Binding-site contacts:
Ligand atom C5 contacts residue LEU253 of chain 11.E at 3.8 Å (hydrophobic).
Ligand atom C8 contacts residue LEU253 of chain 11.E at 3.7 Å (hydrophobic).
Ligand atom C22 contacts residue LEU253 of chain 11.E at 3.4 Å (hydrophobic).
Ligand atom C20 contacts residue LEU253 of chain 11.E at 3.9 Å (hydrophobic).
Ligand atom C2 contacts residue ALA314 of chain 11.E at 3.8 Å (hydrophobic).
Ligand atom C19 contacts residue ASN256 of chain 11.E at 3.8 Å.
Ligand atom C18 contacts residue VAL313 of chain 11.E at 3.3 Å (hydrophobic).
Ligand atom C1 contacts residue LEU253 of chain 11.E at 3.4 Å (hydrophobic).
Ligand atom C18 contacts residue MET257 of chain 11.E at 3.5 Å (hydrophobic).
Ligand atom C18 contacts residue VAL181 of chain 11.D at 3.8 Å (hydrophobic).
Ligand atom C4 contacts residue ILE368 of chain 11.E at 3.3 Å (hydrophobic).
Ligand atom C9 contacts residue LEU253 of chain 11.E at 3.8 Å (hydrophobic).
Ligand atom C16 contacts residue LYS350 of chain 11.E at 3.4 Å.
Ligand atom O6 contacts residue VAL181 of chain 11.D at 3.1 Å.
Ligand atom C3 contacts residue LEU253 of chain 11.E at 3.6 Å (hydrophobic).
Ligand atom S1 contacts residue SER178 of chain 11.D at 3.1 Å.
Ligand atom C4 contacts residue VAL236 of chain 11.E at 3.8 Å (hydrophobic).
Ligand atom C6 contacts residue CYS239 of chain 11.E at 3.8 Å (hydrophobic).
Ligand atom C3 contacts residue CYS239 of chain 11.E at 3.7 Å (hydrophobic).
Ligand atom C6 contacts residue LEU240 of chain 11.E at 3.7 Å (hydrophobic).
Ligand atom O5 contacts residue THR179 of chain 11.D at 3.9 Å.
Ligand atom C7 contacts residue ALA248 of chain 11.E at 3.3 Å (hydrophobic).
Ligand atom O4 contacts residue LEU246 of chain 11.E at 3.8 Å.
Ligand atom C5 contacts residue CYS239 of chain 11.E at 3.8 Å (hydrophobic).
Ligand atom O1 contacts residue LEU253 of chain 11.E at 3.9 Å.
Ligand atom C17 contacts residue LYS350 of chain 11.E at 3.9 Å.
Ligand atom C12 contacts residue LEU246 of chain 11.E at 3.8 Å (hydrophobic).
Ligand atom C7 contacts residue LEU253 of chain 11.E at 3.9 Å (hydrophobic).
Ligand atom O2 contacts residue CYS239 of chain 11.E at 3.1 Å (h-bond).
Ligand atom C6 contacts residue VAL236 of chain 11.E at 3.8 Å (hydrophobic).
Ligand atom O3 contacts residue ALA248 of chain 11.E at 3.2 Å.
Ligand atom O5 contacts residue ALA180 of chain 11.D at 3.7 Å.
Ligand atom O6 contacts residue ASN256 of chain 11.E at 3.6 Å.
Ligand atom C17 contacts residue ASN256 of chain 11.E at 3.8 Å.
Ligand atom C5 contacts residue ALA248 of chain 11.E at 3.8 Å (hydrophobic).
Ligand atom O1 contacts residue ALA314 of chain 11.E at 3.3 Å.
Ligand atom O5 contacts residue LYS350 of chain 11.E at 2.9 Å.
Ligand atom O3 contacts residue CYS239 of chain 11.E at 3.2 Å (h-bond).
Ligand atom S1 contacts residue THR179 of chain 11.D at 3.8 Å.
Ligand atom O5 contacts residue VAL181 of chain 11.D at 3.8 Å.

The small molecule below binds the protein below.
Small molecule (SMILES): COc1cc2c(c(OC)c1OC)-c1ccc(OC)c(=O)cc1[C@@H](NC(=O)CS)CC2

Sequence of chain 11.D:
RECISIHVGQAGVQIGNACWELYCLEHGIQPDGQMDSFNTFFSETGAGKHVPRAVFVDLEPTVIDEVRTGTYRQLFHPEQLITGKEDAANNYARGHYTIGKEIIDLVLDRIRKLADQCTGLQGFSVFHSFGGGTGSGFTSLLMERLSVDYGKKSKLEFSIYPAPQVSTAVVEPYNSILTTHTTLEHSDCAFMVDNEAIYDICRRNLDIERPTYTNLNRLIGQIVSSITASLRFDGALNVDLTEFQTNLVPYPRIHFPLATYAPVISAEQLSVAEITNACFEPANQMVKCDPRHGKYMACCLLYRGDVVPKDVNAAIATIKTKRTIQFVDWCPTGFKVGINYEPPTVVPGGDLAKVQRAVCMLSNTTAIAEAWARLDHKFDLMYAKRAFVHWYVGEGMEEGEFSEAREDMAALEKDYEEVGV

Sequence of chain 11.E:
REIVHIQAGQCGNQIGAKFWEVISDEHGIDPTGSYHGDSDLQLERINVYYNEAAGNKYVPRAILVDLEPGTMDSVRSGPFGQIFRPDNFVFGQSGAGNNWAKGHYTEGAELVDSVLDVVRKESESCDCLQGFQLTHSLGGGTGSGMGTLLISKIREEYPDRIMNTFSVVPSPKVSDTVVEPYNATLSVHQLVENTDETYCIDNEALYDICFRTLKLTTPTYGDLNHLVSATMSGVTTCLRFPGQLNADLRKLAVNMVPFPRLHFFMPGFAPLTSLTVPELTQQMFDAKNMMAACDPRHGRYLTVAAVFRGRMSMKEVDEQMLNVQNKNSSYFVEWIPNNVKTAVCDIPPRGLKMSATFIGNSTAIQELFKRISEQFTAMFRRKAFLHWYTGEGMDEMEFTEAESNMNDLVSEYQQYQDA